Sequence of chain 1.D:
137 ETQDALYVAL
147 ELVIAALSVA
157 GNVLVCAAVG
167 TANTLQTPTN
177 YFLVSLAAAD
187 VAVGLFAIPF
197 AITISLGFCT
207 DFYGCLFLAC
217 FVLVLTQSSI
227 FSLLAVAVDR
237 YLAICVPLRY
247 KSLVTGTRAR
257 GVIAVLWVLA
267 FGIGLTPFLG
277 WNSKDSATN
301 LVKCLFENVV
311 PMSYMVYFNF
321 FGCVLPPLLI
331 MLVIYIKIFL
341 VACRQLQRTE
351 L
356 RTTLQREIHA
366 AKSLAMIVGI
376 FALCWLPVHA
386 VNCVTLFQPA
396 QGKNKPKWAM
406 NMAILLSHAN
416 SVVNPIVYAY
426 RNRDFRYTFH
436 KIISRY

Binding-site contacts:
Ligand atom N3 contacts residue ASN387 of chain 1.D at 3.2 Å (h-bond).
Ligand atom N3 contacts residue MET315 of chain 1.D at 3.8 Å.
Ligand atom C6 contacts residue ILE409 of chain 1.D at 3.4 Å (hydrophobic).
Ligand atom NAA contacts residue GLU307 of chain 1.D at 3.5 Å (salt-bridge).
Ligand atom O6 contacts residue ILE409 of chain 1.D at 3.3 Å.
Ligand atom C2' contacts residue PHE306 of chain 1.D at 3.8 Å (hydrophobic).
Ligand atom C1' contacts residue ILE409 of chain 1.D at 3.4 Å (hydrophobic).
Ligand atom C3' contacts residue PHE306 of chain 1.D at 4.0 Å (hydrophobic).
Ligand atom N1 contacts residue ASN406 of chain 1.D at 3.4 Å (h-bond).
Ligand atom N9 contacts residue PHE306 of chain 1.D at 3.5 Å.
Ligand atom C14 contacts residue ASN319 of chain 1.D at 3.6 Å.
Ligand atom S1 contacts residue ILE409 of chain 1.D at 3.9 Å.
Ligand atom NAA contacts residue MET405 of chain 1.D at 3.6 Å.
Ligand atom C13 contacts residue TRP380 of chain 1.D at 3.5 Å (hydrophobic).
Ligand atom N2 contacts residue VAL218 of chain 1.D at 3.5 Å.
Ligand atom C5' contacts residue PHE306 of chain 1.D at 3.7 Å (hydrophobic).
Ligand atom N1 contacts residue ILE409 of chain 1.D at 3.9 Å.
Ligand atom C13 contacts residue HIS384 of chain 1.D at 3.5 Å.
Ligand atom N9 contacts residue ILE409 of chain 1.D at 3.5 Å.
Ligand atom C2' contacts residue ILE409 of chain 1.D at 3.6 Å (hydrophobic).
Ligand atom N2 contacts residue ALA197 of chain 1.D at 3.7 Å.
Ligand atom C12 contacts residue HIS384 of chain 1.D at 3.5 Å.
Ligand atom C15 contacts residue ASN319 of chain 1.D at 3.2 Å.
Ligand atom N1 contacts residue TYR143 of chain 1.D at 3.4 Å (h-bond).
Ligand atom C10 contacts residue LEU219 of chain 1.D at 3.8 Å (hydrophobic).
Ligand atom OP3 contacts residue THR222 of chain 1.D at 3.7 Å.
Ligand atom C8 contacts residue ILE409 of chain 1.D at 3.9 Å (hydrophobic).
Ligand atom C8 contacts residue PHE306 of chain 1.D at 3.8 Å (hydrophobic).
Ligand atom C10 contacts residue MET315 of chain 1.D at 3.3 Å (hydrophobic).
Ligand atom C1' contacts residue PHE306 of chain 1.D at 3.8 Å (hydrophobic).
Ligand atom C12 contacts residue ASN319 of chain 1.D at 3.8 Å.
Ligand atom O6 contacts residue ASN406 of chain 1.D at 3.8 Å.
Ligand atom C15 contacts residue VAL324 of chain 1.D at 3.6 Å (hydrophobic).
Ligand atom C14 contacts residue THR222 of chain 1.D at 3.1 Å.
Ligand atom C13 contacts residue THR222 of chain 1.D at 3.8 Å.
Ligand atom C5' contacts residue MET315 of chain 1.D at 3.6 Å (hydrophobic).
Ligand atom C5 contacts residue SER201 of chain 1.D at 3.6 Å.
Ligand atom C18 contacts residue PHE306 of chain 1.D at 4.0 Å (hydrophobic).
Ligand atom N1 contacts residue SER201 of chain 1.D at 3.7 Å.
Ligand atom C15 contacts residue HIS384 of chain 1.D at 3.2 Å.

A small-molecule ligand and the protein it binds are described below.
Small molecule (SMILES): N#Cc1c(N)nc(SCC(N)=O)c(C#N)c1-c1ccc(OCC2CC2)cc1